A protein and the small-molecule ligand that binds it are described below.
Small molecule (SMILES): CC(=O)N[C@@H]1[C@@H](O)[C@H](O)[C@@H](CO)O[C@H]1O

Sequence of chain 1.C:
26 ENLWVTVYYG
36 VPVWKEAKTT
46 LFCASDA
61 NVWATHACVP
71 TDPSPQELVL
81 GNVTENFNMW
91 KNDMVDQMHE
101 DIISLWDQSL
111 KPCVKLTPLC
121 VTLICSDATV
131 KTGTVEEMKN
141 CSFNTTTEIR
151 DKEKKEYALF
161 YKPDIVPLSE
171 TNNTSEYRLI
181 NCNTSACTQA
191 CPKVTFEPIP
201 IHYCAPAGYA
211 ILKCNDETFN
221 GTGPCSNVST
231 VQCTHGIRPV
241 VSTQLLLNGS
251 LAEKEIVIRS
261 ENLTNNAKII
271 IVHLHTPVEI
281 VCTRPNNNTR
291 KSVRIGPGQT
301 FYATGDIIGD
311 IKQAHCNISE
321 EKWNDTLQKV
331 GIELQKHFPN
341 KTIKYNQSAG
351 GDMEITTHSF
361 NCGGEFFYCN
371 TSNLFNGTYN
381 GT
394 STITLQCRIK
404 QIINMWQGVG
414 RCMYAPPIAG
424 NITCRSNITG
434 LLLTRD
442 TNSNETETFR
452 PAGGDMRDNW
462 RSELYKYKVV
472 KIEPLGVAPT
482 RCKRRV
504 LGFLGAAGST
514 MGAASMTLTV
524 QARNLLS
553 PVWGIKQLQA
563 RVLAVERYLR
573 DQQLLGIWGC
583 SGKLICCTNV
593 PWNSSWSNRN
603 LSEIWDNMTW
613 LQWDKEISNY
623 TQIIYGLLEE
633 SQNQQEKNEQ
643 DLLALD

Binding-site contacts:
Ligand atom N2 contacts residue PRO277 of chain 1.C at 4.2 Å.
Ligand atom O6 contacts residue NAG1 of chain 1.R at 2.8 Å (h-bond).
Ligand atom C7 contacts residue PRO277 of chain 1.C at 4.3 Å (hydrophobic).
Ligand atom N2 contacts residue ASN430 of chain 1.C at 3.1 Å (h-bond).
Ligand atom C8 contacts residue PRO277 of chain 1.C at 3.7 Å (hydrophobic).
Ligand atom O7 contacts residue ASN430 of chain 1.C at 4.5 Å.
Ligand atom C6 contacts residue NAG1 of chain 1.R at 3.2 Å.
Ligand atom C3 contacts residue ASN430 of chain 1.C at 3.9 Å.
Ligand atom C7 contacts residue ASN430 of chain 1.C at 4.2 Å.
Ligand atom C1 contacts residue ASN430 of chain 1.C at 1.4 Å.
Ligand atom C5 contacts residue ASN430 of chain 1.C at 3.7 Å.
Ligand atom O5 contacts residue ASN430 of chain 1.C at 2.3 Å (h-bond).
Ligand atom C2 contacts residue ASN430 of chain 1.C at 2.5 Å.
Ligand atom C4 contacts residue ASN430 of chain 1.C at 4.2 Å.